Binding-site contacts:
Ligand atom OD1 contacts residue LYS111 of chain 1.B at 3.2 Å (salt-bridge).
Ligand atom OG contacts residue GLN108 of chain 1.B at 3.0 Å (h-bond).
Ligand atom ND2 contacts residue LEU122 of chain 1.B at 3.1 Å (h-bond).
Ligand atom N1 contacts residue ARG69 of chain 1.B at 3.2 Å (salt-bridge).
Ligand atom N contacts residue HIS109 of chain 1.B at 2.8 Å (h-bond).
Ligand atom O2P contacts residue ARG88 of chain 1.B at 2.8 Å (salt-bridge).
Ligand atom CG2 contacts residue ARG69 of chain 1.B at 3.1 Å.
Ligand atom O2P contacts residue ARG69 of chain 1.B at 3.0 Å (salt-bridge).
Ligand atom CB contacts residue HIS109 of chain 1.B at 3.5 Å.
Ligand atom CE1 contacts residue LYS111 of chain 1.B at 3.9 Å.
Ligand atom C contacts residue ARG69 of chain 1.B at 3.6 Å.
Ligand atom CE2 contacts residue HIS109 of chain 1.B at 3.9 Å.
Ligand atom CZ contacts residue SER98 of chain 1.B at 3.7 Å.
Ligand atom CB contacts residue PHE110 of chain 1.B at 3.7 Å (hydrophobic).
Ligand atom CD2 contacts residue ARG69 of chain 1.B at 3.9 Å.
Ligand atom CA contacts residue HIS109 of chain 1.B at 3.7 Å.
Ligand atom CG contacts residue LYS111 of chain 1.B at 3.8 Å.
Ligand atom O contacts residue ARG69 of chain 1.B at 2.8 Å (salt-bridge).
Ligand atom CM contacts residue ARG69 of chain 1.B at 3.8 Å.
Ligand atom O1P contacts residue SER98 of chain 1.B at 3.9 Å.
Ligand atom ND2 contacts residue LYS111 of chain 1.B at 2.9 Å (salt-bridge).
Ligand atom CN contacts residue ARG69 of chain 1.B at 3.8 Å.
Ligand atom CE2 contacts residue ARG69 of chain 1.B at 3.6 Å.
Ligand atom OD1 contacts residue PHE110 of chain 1.B at 3.3 Å.
Ligand atom O1P contacts residue SER90 of chain 1.B at 3.0 Å (h-bond).
Ligand atom P contacts residue ARG88 of chain 1.B at 3.5 Å.
Ligand atom CA contacts residue ARG69 of chain 1.B at 3.7 Å.
Ligand atom CA contacts residue TRP123 of chain 1.B at 3.8 Å (hydrophobic).
Ligand atom O contacts residue TRP123 of chain 1.B at 3.4 Å.
Ligand atom CB contacts residue GLN108 of chain 1.B at 3.7 Å.
Ligand atom OH contacts residue SER98 of chain 1.B at 3.1 Å (h-bond).
Ligand atom CE2 contacts residue SER98 of chain 1.B at 3.8 Å.
Ligand atom CB contacts residue TRP123 of chain 1.B at 3.5 Å (hydrophobic).
Ligand atom CD2 contacts residue PHE110 of chain 1.B at 3.8 Å (hydrophobic).
Ligand atom CD2 contacts residue LYS111 of chain 1.B at 3.8 Å.
Ligand atom O1P contacts residue ARG88 of chain 1.B at 3.1 Å (salt-bridge).
Ligand atom C contacts residue HIS109 of chain 1.B at 3.5 Å.
Ligand atom CA contacts residue HIS109 of chain 1.B at 3.4 Å.
Ligand atom CB contacts residue HIS109 of chain 1.B at 3.9 Å.
Ligand atom CD2 contacts residue HIS109 of chain 1.B at 3.5 Å.

The protein below binds the small molecule below.
Small molecule (SMILES): CC(=O)N[C@H](C(=O)N[C@@H](Cc1ccc(OP(=O)(O)O)cc1)C(=O)N[C@@H](CO)C(=O)N[C@@H](CC(N)=O)C(=O)N[C@H](C=O)CC(C)C)[C@@H](C)O

Sequence of chain 1.B:
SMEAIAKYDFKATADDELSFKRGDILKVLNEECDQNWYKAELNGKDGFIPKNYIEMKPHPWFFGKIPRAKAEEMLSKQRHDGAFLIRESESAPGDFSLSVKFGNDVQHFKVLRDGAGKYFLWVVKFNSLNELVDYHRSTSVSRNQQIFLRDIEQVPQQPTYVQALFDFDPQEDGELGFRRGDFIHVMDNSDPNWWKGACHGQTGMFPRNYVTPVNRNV